Binding-site contacts:
Ligand atom C7 contacts residue THR681 of chain 1.A at 4.0 Å.
Ligand atom C5 contacts residue GLU632 of chain 1.A at 4.0 Å.
Ligand atom O5 contacts residue GLU632 of chain 1.A at 3.5 Å (salt-bridge).
Ligand atom N2 contacts residue ASN657 of chain 1.A at 3.0 Å (h-bond).
Ligand atom C8 contacts residue SO41 of chain 1.X at 3.6 Å.
Ligand atom C1 contacts residue GLU632 of chain 1.A at 4.5 Å.
Ligand atom C7 contacts residue ASN657 of chain 1.A at 3.5 Å.
Ligand atom C8 contacts residue ASN705 of chain 1.A at 3.7 Å.
Ligand atom O6 contacts residue ASP634 of chain 1.A at 4.3 Å.
Ligand atom C4 contacts residue ASN657 of chain 1.A at 4.2 Å.
Ligand atom C8 contacts residue THR681 of chain 1.A at 3.5 Å.
Ligand atom O6 contacts residue GLU632 of chain 1.A at 3.6 Å (salt-bridge).
Ligand atom C3 contacts residue SO41 of chain 1.X at 4.4 Å.
Ligand atom O5 contacts residue ASN657 of chain 1.A at 2.3 Å (h-bond).
Ligand atom C2 contacts residue ASN657 of chain 1.A at 2.5 Å.
Ligand atom O3 contacts residue SO41 of chain 1.X at 4.1 Å.
Ligand atom C1 contacts residue ASN657 of chain 1.A at 1.4 Å.
Ligand atom O7 contacts residue ASN657 of chain 1.A at 3.5 Å (h-bond).
Ligand atom C3 contacts residue ASN657 of chain 1.A at 3.8 Å.
Ligand atom C5 contacts residue ASN657 of chain 1.A at 3.7 Å.
Ligand atom N2 contacts residue SO41 of chain 1.X at 3.5 Å (h-bond).
Ligand atom C7 contacts residue SO41 of chain 1.X at 4.0 Å.
Ligand atom N2 contacts residue THR681 of chain 1.A at 4.2 Å.
Ligand atom C6 contacts residue GLU632 of chain 1.A at 3.3 Å.

The small molecule below binds the protein below.
Small molecule (SMILES): CC(=O)N[C@@H]1[C@@H](O)[C@H](O)[C@@H](CO)O[C@H]1O

Sequence of chain 1.A:
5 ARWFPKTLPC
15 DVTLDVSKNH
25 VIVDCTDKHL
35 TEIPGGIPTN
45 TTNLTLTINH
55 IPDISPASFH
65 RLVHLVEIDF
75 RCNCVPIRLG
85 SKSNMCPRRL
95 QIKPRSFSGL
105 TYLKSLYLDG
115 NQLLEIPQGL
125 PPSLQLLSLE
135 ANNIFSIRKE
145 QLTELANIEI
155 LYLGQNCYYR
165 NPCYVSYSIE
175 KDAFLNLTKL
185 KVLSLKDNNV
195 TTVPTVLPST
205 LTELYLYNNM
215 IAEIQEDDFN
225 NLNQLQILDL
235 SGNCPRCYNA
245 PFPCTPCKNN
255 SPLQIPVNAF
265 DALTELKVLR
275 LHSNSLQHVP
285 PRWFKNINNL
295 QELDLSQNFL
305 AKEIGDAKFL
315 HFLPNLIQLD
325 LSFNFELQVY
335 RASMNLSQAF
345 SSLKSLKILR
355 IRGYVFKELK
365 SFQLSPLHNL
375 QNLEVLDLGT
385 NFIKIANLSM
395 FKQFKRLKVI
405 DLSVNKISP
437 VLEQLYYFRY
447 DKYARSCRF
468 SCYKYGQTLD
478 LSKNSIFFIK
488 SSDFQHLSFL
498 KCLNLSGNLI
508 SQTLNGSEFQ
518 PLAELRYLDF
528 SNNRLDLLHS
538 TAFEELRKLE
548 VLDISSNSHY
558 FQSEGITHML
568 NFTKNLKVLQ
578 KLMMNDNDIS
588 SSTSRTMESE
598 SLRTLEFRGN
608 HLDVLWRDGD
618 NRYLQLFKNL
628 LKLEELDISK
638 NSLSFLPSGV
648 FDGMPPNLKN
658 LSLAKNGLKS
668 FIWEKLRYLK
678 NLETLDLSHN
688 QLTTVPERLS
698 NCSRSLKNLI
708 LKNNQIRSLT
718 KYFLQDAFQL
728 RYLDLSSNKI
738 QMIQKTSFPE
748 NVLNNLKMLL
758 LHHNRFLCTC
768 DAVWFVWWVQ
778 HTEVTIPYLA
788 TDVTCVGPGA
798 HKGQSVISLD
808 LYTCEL